Sequence of chain 33.F:
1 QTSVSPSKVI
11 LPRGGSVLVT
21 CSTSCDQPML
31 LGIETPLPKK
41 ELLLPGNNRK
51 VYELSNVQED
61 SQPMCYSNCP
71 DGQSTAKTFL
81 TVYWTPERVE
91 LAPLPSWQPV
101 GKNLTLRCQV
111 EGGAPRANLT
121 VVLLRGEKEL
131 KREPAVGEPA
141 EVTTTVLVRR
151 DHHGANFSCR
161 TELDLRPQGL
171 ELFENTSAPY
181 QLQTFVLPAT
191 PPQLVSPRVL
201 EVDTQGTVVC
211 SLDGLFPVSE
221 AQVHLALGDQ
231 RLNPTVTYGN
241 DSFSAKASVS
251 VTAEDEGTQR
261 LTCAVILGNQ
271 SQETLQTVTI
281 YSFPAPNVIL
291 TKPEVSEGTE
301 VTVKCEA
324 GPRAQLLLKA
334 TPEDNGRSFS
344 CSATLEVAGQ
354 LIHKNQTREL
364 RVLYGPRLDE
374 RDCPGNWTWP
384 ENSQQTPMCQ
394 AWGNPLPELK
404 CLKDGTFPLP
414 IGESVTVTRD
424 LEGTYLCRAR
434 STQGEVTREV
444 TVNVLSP

The protein below binds the small molecule below.
Small molecule (SMILES): CC(=O)N[C@@H]1[C@@H](O)[C@H](O)[C@@H](CO)O[C@H]1O

Binding-site contacts:
Ligand atom C1 contacts residue ASN118 of chain 33.F at 1.6 Å.
Ligand atom C7 contacts residue PRO167 of chain 33.F at 3.9 Å (hydrophobic).
Ligand atom C8 contacts residue PRO167 of chain 33.F at 3.7 Å (hydrophobic).
Ligand atom C5 contacts residue GLN168 of chain 33.F at 4.5 Å.
Ligand atom C7 contacts residue ASN118 of chain 33.F at 3.9 Å.
Ligand atom C1 contacts residue PRO167 of chain 33.F at 4.4 Å (hydrophobic).
Ligand atom O5 contacts residue ALA117 of chain 33.F at 3.5 Å (h-bond).
Ligand atom N2 contacts residue ASN118 of chain 33.F at 3.6 Å.
Ligand atom N2 contacts residue PRO167 of chain 33.F at 4.0 Å.
Ligand atom O7 contacts residue ASN118 of chain 33.F at 3.5 Å (h-bond).
Ligand atom C5 contacts residue ASN118 of chain 33.F at 3.2 Å.
Ligand atom C6 contacts residue ASN118 of chain 33.F at 4.0 Å.
Ligand atom O5 contacts residue GLN168 of chain 33.F at 4.0 Å.
Ligand atom C6 contacts residue ALA117 of chain 33.F at 3.6 Å (hydrophobic).
Ligand atom C4 contacts residue ALA117 of chain 33.F at 4.2 Å (hydrophobic).
Ligand atom O7 contacts residue ALA117 of chain 33.F at 4.5 Å.
Ligand atom C4 contacts residue ASN118 of chain 33.F at 3.8 Å.
Ligand atom O6 contacts residue ALA117 of chain 33.F at 2.3 Å.
Ligand atom C2 contacts residue ALA117 of chain 33.F at 4.0 Å (hydrophobic).
Ligand atom C2 contacts residue ASN118 of chain 33.F at 2.7 Å.
Ligand atom O6 contacts residue ASN118 of chain 33.F at 4.0 Å.
Ligand atom C5 contacts residue ALA117 of chain 33.F at 4.2 Å (hydrophobic).
Ligand atom C1 contacts residue GLN168 of chain 33.F at 4.0 Å.
Ligand atom C8 contacts residue ASP164 of chain 33.F at 4.5 Å.
Ligand atom C3 contacts residue ASN118 of chain 33.F at 3.8 Å.
Ligand atom O5 contacts residue ASN118 of chain 33.F at 1.8 Å (h-bond).
Ligand atom C1 contacts residue ALA117 of chain 33.F at 3.9 Å (hydrophobic).